This small molecule binds to this protein.
Small molecule (SMILES): CC(=O)N[C@H]1[C@H](O[C@H]2[C@H](O)[C@@H](NC(C)=O)CO[C@@H]2CO)O[C@H](CO)[C@@H](O)[C@@H]1O

Binding-site contacts:
Ligand atom O7 contacts residue LEU919 of chain 1.B at 3.3 Å.
Ligand atom C7 contacts residue ASN714 of chain 1.B at 3.4 Å.
Ligand atom C6 contacts residue LEU919 of chain 1.B at 4.3 Å (hydrophobic).
Ligand atom O4 contacts residue LEU919 of chain 1.B at 3.8 Å.
Ligand atom C2 contacts residue ASN714 of chain 1.B at 2.5 Å.
Ligand atom C5 contacts residue ASN714 of chain 1.B at 3.6 Å.
Ligand atom C3 contacts residue LEU919 of chain 1.B at 4.4 Å (hydrophobic).
Ligand atom C6 contacts residue GLN923 of chain 1.B at 4.3 Å.
Ligand atom O7 contacts residue ASN714 of chain 1.B at 3.5 Å (h-bond).
Ligand atom C1 contacts residue ASN714 of chain 1.B at 1.4 Å.
Ligand atom O7 contacts residue ASN922 of chain 1.B at 4.5 Å.
Ligand atom C8 contacts residue GLN923 of chain 1.B at 4.4 Å.
Ligand atom C7 contacts residue GLN1068 of chain 1.B at 4.4 Å.
Ligand atom O6 contacts residue PHE715 of chain 1.B at 4.3 Å.
Ligand atom C8 contacts residue LEU919 of chain 1.B at 3.8 Å (hydrophobic).
Ligand atom O6 contacts residue GLN923 of chain 1.B at 3.3 Å (h-bond).
Ligand atom C7 contacts residue LEU919 of chain 1.B at 3.6 Å (hydrophobic).
Ligand atom N2 contacts residue ASN714 of chain 1.B at 2.9 Å (h-bond).
Ligand atom O5 contacts residue ASN714 of chain 1.B at 2.4 Å (h-bond).
Ligand atom C3 contacts residue ASN714 of chain 1.B at 3.8 Å.
Ligand atom C1 contacts residue LEU919 of chain 1.B at 4.4 Å (hydrophobic).
Ligand atom C4 contacts residue ASN714 of chain 1.B at 4.2 Å.
Ligand atom N2 contacts residue LEU919 of chain 1.B at 4.3 Å.
Ligand atom C4 contacts residue LEU919 of chain 1.B at 4.4 Å (hydrophobic).
Ligand atom O7 contacts residue GLN1068 of chain 1.B at 3.6 Å (h-bond).
Ligand atom C5 contacts residue LEU919 of chain 1.B at 4.0 Å (hydrophobic).

Sequence of chain 1.B:
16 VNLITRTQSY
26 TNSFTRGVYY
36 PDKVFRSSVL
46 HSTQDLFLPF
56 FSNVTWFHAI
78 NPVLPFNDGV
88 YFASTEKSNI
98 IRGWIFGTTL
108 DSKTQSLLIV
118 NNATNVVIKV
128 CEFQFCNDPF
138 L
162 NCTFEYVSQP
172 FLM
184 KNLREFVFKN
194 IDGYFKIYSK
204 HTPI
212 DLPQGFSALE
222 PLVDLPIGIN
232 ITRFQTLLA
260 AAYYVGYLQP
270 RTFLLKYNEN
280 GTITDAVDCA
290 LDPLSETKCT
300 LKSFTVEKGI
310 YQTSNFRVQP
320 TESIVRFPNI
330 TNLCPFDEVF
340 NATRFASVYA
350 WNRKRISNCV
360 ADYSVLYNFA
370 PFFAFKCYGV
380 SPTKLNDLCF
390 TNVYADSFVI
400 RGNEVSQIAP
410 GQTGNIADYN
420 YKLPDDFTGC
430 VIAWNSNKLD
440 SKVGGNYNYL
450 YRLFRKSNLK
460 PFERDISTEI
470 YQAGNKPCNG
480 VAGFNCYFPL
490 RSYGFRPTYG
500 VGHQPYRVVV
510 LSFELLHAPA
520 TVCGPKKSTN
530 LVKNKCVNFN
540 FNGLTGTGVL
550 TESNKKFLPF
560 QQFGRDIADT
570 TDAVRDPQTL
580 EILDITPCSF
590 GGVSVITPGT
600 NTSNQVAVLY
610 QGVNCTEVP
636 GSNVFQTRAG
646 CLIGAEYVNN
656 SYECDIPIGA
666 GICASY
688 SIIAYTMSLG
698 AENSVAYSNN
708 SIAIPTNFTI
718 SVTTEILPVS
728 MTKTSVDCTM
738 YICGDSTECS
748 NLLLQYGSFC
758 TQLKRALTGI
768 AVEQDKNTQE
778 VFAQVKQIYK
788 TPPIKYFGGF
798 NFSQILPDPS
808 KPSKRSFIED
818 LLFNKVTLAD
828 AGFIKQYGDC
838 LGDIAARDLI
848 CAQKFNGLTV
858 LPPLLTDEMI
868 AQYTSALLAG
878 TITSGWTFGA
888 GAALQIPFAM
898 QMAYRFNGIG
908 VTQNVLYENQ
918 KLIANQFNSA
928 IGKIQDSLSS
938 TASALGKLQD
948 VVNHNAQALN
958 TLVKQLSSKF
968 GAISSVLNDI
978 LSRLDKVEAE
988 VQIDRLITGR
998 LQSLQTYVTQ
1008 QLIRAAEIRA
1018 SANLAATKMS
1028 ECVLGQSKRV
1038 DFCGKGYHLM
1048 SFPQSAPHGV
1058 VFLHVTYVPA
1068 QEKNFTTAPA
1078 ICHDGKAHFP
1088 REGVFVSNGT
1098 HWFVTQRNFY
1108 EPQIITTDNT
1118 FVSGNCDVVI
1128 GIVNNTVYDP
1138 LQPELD